The small molecule below binds the protein below.
Small molecule (SMILES): CC[C@H](C)[C@H](NC(=O)[C@H](C)NC(=O)[C@H](CC(N)=O)NC(=O)[C@@H](N)CC(=O)O)C(=O)N[C@@H](Cc1ccc(O)cc1)C(=O)N[C@@H](CC(C)C)C(=O)N[C@H](C=O)CC(=O)O

Sequence of chain 2.A:
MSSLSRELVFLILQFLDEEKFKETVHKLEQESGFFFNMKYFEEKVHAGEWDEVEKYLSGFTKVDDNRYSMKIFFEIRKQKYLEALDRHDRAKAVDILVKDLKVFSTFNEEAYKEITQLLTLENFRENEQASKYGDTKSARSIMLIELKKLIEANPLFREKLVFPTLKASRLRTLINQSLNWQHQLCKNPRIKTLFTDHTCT

Binding-site contacts:
Ligand atom O contacts residue LYS71 of chain 2.A at 3.8 Å.
Ligand atom O contacts residue ASN108 of chain 2.A at 3.3 Å (h-bond).
Ligand atom OH contacts residue LYS71 of chain 2.A at 4.2 Å.
Ligand atom ND2 contacts residue LYS71 of chain 2.A at 4.2 Å.
Ligand atom CA contacts residue LYS71 of chain 2.A at 3.8 Å.
Ligand atom CD2 contacts residue LYS149 of chain 2.A at 3.6 Å.
Ligand atom C contacts residue ASN108 of chain 2.A at 3.4 Å.
Ligand atom N contacts residue LYS71 of chain 2.A at 3.9 Å.
Ligand atom CG2 contacts residue ARG67 of chain 2.A at 3.3 Å.
Ligand atom ND2 contacts residue PHE74 of chain 2.A at 3.8 Å.
Ligand atom CD2 contacts residue LEU150 of chain 2.A at 3.6 Å (hydrophobic).
Ligand atom CG contacts residue LYS71 of chain 2.A at 4.3 Å.
Ligand atom C contacts residue ALA111 of chain 2.A at 3.9 Å (hydrophobic).
Ligand atom O contacts residue LYS71 of chain 2.A at 2.8 Å (salt-bridge).
Ligand atom CD1 contacts residue LYS149 of chain 2.A at 4.3 Å.
Ligand atom N contacts residue ASN108 of chain 2.A at 3.9 Å.
Ligand atom N contacts residue ALA111 of chain 2.A at 3.3 Å.
Ligand atom N contacts residue ASN108 of chain 2.A at 3.5 Å (h-bond).
Ligand atom CG contacts residue PHE74 of chain 2.A at 4.0 Å (hydrophobic).
Ligand atom CD1 contacts residue ARG67 of chain 2.A at 3.7 Å.
Ligand atom CD1 contacts residue TYR68 of chain 2.A at 4.0 Å (hydrophobic).
Ligand atom CB contacts residue LYS71 of chain 2.A at 4.0 Å.
Ligand atom CD1 contacts residue GLU146 of chain 2.A at 4.1 Å.
Ligand atom O contacts residue PHE74 of chain 2.A at 3.9 Å.
Ligand atom CA contacts residue ASN108 of chain 2.A at 4.2 Å.
Ligand atom C contacts residue LYS71 of chain 2.A at 4.0 Å.
Ligand atom CB contacts residue ARG67 of chain 2.A at 4.3 Å.
Ligand atom N contacts residue ALA111 of chain 2.A at 3.5 Å.
Ligand atom CD2 contacts residue ALA153 of chain 2.A at 3.7 Å (hydrophobic).
Ligand atom CD1 contacts residue LYS71 of chain 2.A at 3.5 Å.
Ligand atom CE1 contacts residue LYS71 of chain 2.A at 3.1 Å.
Ligand atom CA contacts residue ALA111 of chain 2.A at 3.6 Å (hydrophobic).
Ligand atom CG contacts residue LEU150 of chain 2.A at 4.0 Å (hydrophobic).
Ligand atom CG2 contacts residue LYS71 of chain 2.A at 3.9 Å.
Ligand atom CA contacts residue ASN108 of chain 2.A at 3.6 Å.
Ligand atom CB contacts residue PHE74 of chain 2.A at 3.6 Å (hydrophobic).
Ligand atom OD1 contacts residue PHE104 of chain 2.A at 4.3 Å.
Ligand atom CZ contacts residue LYS71 of chain 2.A at 3.7 Å.
Ligand atom CD2 contacts residue TYR68 of chain 2.A at 4.1 Å (hydrophobic).
Ligand atom C contacts residue LYS71 of chain 2.A at 4.4 Å.